Sequence of chain 1.A:
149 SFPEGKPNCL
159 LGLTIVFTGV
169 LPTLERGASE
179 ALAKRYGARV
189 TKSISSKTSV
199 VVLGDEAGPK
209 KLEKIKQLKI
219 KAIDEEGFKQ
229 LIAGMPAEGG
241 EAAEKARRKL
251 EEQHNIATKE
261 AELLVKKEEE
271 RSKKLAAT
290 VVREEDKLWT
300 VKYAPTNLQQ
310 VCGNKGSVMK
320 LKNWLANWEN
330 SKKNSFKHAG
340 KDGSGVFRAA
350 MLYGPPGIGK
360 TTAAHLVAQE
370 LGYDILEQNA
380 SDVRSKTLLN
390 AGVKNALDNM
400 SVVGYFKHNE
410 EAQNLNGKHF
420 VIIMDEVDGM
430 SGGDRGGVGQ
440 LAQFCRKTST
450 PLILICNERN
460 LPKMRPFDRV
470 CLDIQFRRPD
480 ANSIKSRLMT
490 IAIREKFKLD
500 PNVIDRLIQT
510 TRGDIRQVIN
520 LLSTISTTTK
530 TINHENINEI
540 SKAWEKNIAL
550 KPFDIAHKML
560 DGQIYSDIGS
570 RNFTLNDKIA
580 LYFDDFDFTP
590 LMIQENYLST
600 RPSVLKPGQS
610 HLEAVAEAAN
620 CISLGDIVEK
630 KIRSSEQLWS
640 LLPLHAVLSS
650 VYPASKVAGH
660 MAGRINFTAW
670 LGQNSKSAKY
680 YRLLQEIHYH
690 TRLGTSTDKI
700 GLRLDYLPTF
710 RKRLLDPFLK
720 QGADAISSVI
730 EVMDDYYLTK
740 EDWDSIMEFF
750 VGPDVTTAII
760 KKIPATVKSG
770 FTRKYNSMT

This protein binds this small molecule.
Small molecule (SMILES): Nc1ncnc2c1ncn2[C@@H]1O[C@H](COP(=O)(O)OP(=O)(O)OP(O)(O)=S)[C@@H](O)[C@H]1O

Binding-site contacts:
Ligand atom O2B contacts residue GLY356 of chain 1.A at 3.4 Å (h-bond).
Ligand atom PB contacts residue GLY356 of chain 1.A at 3.5 Å.
Ligand atom O3B contacts residue LYS359 of chain 1.A at 3.2 Å (salt-bridge).
Ligand atom O2B contacts residue ILE357 of chain 1.A at 3.0 Å (h-bond).
Ligand atom O2A contacts residue GLY358 of chain 1.A at 3.3 Å.
Ligand atom O1B contacts residue THR360 of chain 1.A at 2.9 Å (h-bond).
Ligand atom O3G contacts residue ARG157 of chain 1.B at 2.8 Å (salt-bridge).
Ligand atom N7 contacts residue ILE357 of chain 1.A at 2.9 Å (h-bond).
Ligand atom O2G contacts residue ASN456 of chain 1.A at 3.4 Å (h-bond).
Ligand atom PG contacts residue ARG515 of chain 1.A at 3.3 Å.
Ligand atom O3' contacts residue THR299 of chain 1.A at 3.5 Å (h-bond).
Ligand atom S1G contacts residue LYS359 of chain 1.A at 3.3 Å (salt-bridge).
Ligand atom O3G contacts residue MG1 of chain 1.M at 2.1 Å.
Ligand atom N6 contacts residue ILE357 of chain 1.A at 3.4 Å (h-bond).
Ligand atom O2G contacts residue PRO355 of chain 1.A at 3.3 Å.
Ligand atom O2A contacts residue THR361 of chain 1.A at 3.2 Å (h-bond).
Ligand atom O2' contacts residue THR299 of chain 1.A at 2.5 Å (h-bond).
Ligand atom O3B contacts residue ARG515 of chain 1.A at 3.1 Å (salt-bridge).
Ligand atom O3B contacts residue PRO355 of chain 1.A at 3.5 Å.
Ligand atom O3A contacts residue ARG515 of chain 1.A at 3.4 Å (salt-bridge).
Ligand atom O2B contacts residue GLY358 of chain 1.A at 2.8 Å (h-bond).
Ligand atom O3' contacts residue ALA303 of chain 1.A at 3.4 Å.
Ligand atom S1G contacts residue MG1 of chain 1.M at 3.0 Å.
Ligand atom O3B contacts residue GLY356 of chain 1.A at 2.8 Å (h-bond).
Ligand atom O3A contacts residue GLY356 of chain 1.A at 3.5 Å.
Ligand atom S1G contacts residue ASN456 of chain 1.A at 3.1 Å (h-bond).
Ligand atom N1 contacts residue CYS311 of chain 1.A at 3.6 Å (h-bond).
Ligand atom O2' contacts residue ALA303 of chain 1.A at 3.5 Å.
Ligand atom O1A contacts residue ARG515 of chain 1.A at 3.2 Å (salt-bridge).
Ligand atom N7 contacts residue GLY358 of chain 1.A at 3.3 Å (h-bond).
Ligand atom O2A contacts residue THR360 of chain 1.A at 3.5 Å (h-bond).
Ligand atom N6 contacts residue CYS311 of chain 1.A at 3.0 Å (h-bond).
Ligand atom O2B contacts residue LYS359 of chain 1.A at 3.1 Å (salt-bridge).
Ligand atom C5' contacts residue ARG515 of chain 1.A at 3.4 Å.
Ligand atom O1B contacts residue MG1 of chain 1.M at 2.5 Å.
Ligand atom O2G contacts residue ARG157 of chain 1.B at 3.3 Å (salt-bridge).
Ligand atom PG contacts residue MG1 of chain 1.M at 3.0 Å.
Ligand atom O2G contacts residue ARG128 of chain 1.B at 3.4 Å (salt-bridge).
Ligand atom O3G contacts residue ARG515 of chain 1.A at 3.4 Å (salt-bridge).
Ligand atom O2G contacts residue ARG515 of chain 1.A at 2.9 Å (salt-bridge).

Sequence of chain 1.B:
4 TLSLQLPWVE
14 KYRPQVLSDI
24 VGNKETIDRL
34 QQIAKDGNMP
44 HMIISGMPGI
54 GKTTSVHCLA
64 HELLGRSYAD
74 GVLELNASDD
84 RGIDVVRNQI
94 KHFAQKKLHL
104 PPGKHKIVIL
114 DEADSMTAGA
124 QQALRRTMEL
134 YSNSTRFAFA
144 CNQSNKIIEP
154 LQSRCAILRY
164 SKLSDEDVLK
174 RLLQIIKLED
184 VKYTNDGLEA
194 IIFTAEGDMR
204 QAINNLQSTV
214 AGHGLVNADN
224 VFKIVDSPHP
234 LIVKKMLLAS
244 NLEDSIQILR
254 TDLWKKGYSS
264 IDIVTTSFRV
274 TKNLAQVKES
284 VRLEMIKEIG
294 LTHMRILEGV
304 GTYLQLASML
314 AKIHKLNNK